This protein binds this small molecule.
Small molecule (SMILES): CC(=O)N[C@H]1[C@H](O[C@H]2[C@H](O)[C@@H](NC(C)=O)CO[C@@H]2CO)O[C@H](CO)[C@@H](O)[C@@H]1O

Sequence of chain 47.B:
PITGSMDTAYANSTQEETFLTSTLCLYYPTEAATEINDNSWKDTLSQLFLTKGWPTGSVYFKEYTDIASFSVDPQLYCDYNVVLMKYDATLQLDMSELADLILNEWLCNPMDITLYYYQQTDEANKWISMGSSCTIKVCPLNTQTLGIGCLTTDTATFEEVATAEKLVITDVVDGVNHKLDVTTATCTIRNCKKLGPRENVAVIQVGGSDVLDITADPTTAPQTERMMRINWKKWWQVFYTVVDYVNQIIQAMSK

Binding-site contacts:
Ligand atom C2 contacts residue ASN12 of chain 47.B at 3.2 Å.
Ligand atom N2 contacts residue ASN12 of chain 47.B at 3.8 Å.
Ligand atom C1 contacts residue ASN12 of chain 47.B at 2.2 Å.
Ligand atom O5 contacts residue ASN12 of chain 47.B at 2.7 Å (h-bond).
Ligand atom C7 contacts residue ASN12 of chain 47.B at 3.9 Å.
Ligand atom O7 contacts residue ASN12 of chain 47.B at 3.7 Å.
Ligand atom C5 contacts residue ASN12 of chain 47.B at 4.1 Å.